Binding-site contacts:
Ligand atom C2 contacts residue ASN358 of chain 39.F at 2.5 Å.
Ligand atom O7 contacts residue ASN358 of chain 39.F at 3.3 Å (h-bond).
Ligand atom C4 contacts residue ASN358 of chain 39.F at 4.2 Å.
Ligand atom C5 contacts residue ASN358 of chain 39.F at 3.6 Å.
Ligand atom O5 contacts residue ASN358 of chain 39.F at 2.4 Å (h-bond).
Ligand atom C3 contacts residue ASN358 of chain 39.F at 3.8 Å.
Ligand atom N2 contacts residue ASN358 of chain 39.F at 2.9 Å (h-bond).
Ligand atom O7 contacts residue SER345 of chain 39.F at 4.2 Å.
Ligand atom C7 contacts residue ASN358 of chain 39.F at 3.4 Å.
Ligand atom O7 contacts residue SER343 of chain 39.F at 4.3 Å.
Ligand atom C1 contacts residue ASN358 of chain 39.F at 1.4 Å.

The small molecule below binds the protein below.
Small molecule (SMILES): CC(=O)N[C@@H]1[C@@H](O)[C@H](O)[C@@H](CO)O[C@H]1O

Sequence of chain 39.F:
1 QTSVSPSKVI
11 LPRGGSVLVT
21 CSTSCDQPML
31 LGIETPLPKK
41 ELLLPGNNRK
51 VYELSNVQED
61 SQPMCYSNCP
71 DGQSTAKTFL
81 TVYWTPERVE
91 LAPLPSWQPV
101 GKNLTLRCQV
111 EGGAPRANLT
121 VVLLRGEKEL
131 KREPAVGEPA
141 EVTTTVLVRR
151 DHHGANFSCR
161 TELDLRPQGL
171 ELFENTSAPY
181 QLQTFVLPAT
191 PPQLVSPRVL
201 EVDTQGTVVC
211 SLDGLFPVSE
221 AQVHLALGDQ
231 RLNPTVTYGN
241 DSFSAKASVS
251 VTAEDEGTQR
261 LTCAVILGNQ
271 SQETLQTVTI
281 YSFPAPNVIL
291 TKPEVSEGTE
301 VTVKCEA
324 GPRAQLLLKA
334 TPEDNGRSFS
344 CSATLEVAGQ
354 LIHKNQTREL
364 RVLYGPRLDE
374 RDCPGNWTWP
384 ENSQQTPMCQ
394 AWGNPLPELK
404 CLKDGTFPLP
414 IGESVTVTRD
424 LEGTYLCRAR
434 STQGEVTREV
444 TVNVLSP